This protein binds this small molecule.
Small molecule (SMILES): Nc1nc2[nH]cnc2c(=O)[nH]1

Binding-site contacts:
Ligand atom C6 contacts residue TRP38 of chain 48.B at 3.9 Å (hydrophobic).
Ligand atom C8 contacts residue TRP38 of chain 48.B at 4.1 Å (hydrophobic).
Ligand atom C2 contacts residue TRP38 of chain 48.B at 4.2 Å (hydrophobic).
Ligand atom C5 contacts residue TRP38 of chain 48.B at 3.9 Å (hydrophobic).
Ligand atom N7 contacts residue TRP38 of chain 48.B at 3.7 Å.
Ligand atom N3 contacts residue TRP38 of chain 48.B at 4.3 Å.
Ligand atom O6 contacts residue TRP38 of chain 48.B at 3.7 Å.
Ligand atom N1 contacts residue TRP38 of chain 48.B at 4.1 Å.
Ligand atom N9 contacts residue TRP38 of chain 48.B at 4.4 Å.
Ligand atom C4 contacts residue TRP38 of chain 48.B at 4.1 Å (hydrophobic).
Ligand atom N1 contacts residue LYS58 of chain 48.D at 4.0 Å.
Ligand atom O6 contacts residue LYS58 of chain 48.D at 4.2 Å.

Sequence of chain 48.D:
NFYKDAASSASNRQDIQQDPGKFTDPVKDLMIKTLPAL

Sequence of chain 48.B:
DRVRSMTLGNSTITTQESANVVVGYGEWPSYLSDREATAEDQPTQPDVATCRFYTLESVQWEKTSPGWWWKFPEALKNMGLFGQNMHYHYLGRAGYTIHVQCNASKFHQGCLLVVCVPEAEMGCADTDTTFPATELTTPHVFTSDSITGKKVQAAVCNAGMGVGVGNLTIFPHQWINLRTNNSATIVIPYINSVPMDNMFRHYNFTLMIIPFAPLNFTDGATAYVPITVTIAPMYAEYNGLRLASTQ